This protein binds this small molecule.
Small molecule (SMILES): CC(=O)N[C@@H]1[C@@H](O)[C@H](O)[C@@H](CO)O[C@H]1O

Sequence of chain 1.C:
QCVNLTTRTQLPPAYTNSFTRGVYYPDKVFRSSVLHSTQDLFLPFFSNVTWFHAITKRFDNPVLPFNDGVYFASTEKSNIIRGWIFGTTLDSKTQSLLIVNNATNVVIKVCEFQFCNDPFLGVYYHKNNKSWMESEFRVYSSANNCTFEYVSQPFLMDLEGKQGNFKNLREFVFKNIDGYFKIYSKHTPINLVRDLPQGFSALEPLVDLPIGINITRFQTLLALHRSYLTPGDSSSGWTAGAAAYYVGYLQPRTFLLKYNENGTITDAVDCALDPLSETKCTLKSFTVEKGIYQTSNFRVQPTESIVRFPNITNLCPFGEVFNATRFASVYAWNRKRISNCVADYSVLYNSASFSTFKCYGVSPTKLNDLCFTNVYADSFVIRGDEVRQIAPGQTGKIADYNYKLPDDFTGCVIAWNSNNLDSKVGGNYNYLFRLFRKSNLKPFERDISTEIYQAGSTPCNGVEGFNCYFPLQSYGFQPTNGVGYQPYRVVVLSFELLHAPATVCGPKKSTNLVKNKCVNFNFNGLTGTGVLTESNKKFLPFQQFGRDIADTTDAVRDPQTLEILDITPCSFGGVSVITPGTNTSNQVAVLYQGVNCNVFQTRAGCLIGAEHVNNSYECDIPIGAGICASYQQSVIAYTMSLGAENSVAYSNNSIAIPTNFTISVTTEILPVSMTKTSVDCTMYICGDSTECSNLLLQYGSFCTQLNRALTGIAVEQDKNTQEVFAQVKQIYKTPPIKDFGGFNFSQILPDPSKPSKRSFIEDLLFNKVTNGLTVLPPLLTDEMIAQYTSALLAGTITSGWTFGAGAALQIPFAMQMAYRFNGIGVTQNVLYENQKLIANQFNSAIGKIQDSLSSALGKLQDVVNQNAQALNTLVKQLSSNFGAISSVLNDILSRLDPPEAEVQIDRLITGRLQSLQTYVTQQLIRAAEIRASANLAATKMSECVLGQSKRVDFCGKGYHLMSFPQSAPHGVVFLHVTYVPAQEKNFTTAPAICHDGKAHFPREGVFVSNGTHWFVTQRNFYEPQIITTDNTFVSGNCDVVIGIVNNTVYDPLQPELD

Sequence of chain 1.A:
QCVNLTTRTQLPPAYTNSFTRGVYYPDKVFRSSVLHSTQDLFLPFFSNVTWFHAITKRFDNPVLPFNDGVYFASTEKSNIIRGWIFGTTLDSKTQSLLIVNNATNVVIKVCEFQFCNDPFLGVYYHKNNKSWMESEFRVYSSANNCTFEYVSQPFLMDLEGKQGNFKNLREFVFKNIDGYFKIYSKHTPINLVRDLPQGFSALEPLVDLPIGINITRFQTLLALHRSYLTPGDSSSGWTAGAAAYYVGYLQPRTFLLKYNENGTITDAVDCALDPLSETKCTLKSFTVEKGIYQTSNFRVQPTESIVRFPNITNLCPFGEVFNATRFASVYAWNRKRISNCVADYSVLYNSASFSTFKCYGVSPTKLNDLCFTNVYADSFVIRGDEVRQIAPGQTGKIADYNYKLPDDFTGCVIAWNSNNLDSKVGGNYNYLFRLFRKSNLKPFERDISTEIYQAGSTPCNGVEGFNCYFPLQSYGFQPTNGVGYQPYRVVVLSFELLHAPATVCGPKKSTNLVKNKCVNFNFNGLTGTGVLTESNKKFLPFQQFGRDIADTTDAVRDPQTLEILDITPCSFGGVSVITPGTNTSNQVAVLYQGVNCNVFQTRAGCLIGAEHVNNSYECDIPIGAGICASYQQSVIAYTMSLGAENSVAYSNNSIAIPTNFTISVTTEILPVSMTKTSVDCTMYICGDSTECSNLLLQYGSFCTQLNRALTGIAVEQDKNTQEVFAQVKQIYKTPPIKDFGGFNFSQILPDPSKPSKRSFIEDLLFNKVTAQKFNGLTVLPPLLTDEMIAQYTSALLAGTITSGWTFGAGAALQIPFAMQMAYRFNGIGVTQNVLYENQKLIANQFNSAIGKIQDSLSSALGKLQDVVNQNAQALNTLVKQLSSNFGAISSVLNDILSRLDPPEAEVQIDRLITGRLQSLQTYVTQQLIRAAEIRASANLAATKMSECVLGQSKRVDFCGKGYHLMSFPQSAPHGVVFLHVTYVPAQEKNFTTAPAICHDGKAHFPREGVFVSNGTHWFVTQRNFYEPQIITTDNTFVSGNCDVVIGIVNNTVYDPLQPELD

Binding-site contacts:
Ligand atom O6 contacts residue ASP825 of chain 1.A at 4.4 Å.
Ligand atom O5 contacts residue ASP825 of chain 1.A at 3.4 Å (salt-bridge).
Ligand atom C4 contacts residue ASN738 of chain 1.C at 4.2 Å.
Ligand atom O5 contacts residue ASN738 of chain 1.C at 2.4 Å (h-bond).
Ligand atom C1 contacts residue ASN738 of chain 1.C at 1.4 Å.
Ligand atom C2 contacts residue ASN738 of chain 1.C at 2.4 Å.
Ligand atom C5 contacts residue ASN738 of chain 1.C at 3.7 Å.
Ligand atom C3 contacts residue ASN738 of chain 1.C at 3.8 Å.
Ligand atom N2 contacts residue ASN738 of chain 1.C at 2.9 Å (h-bond).
Ligand atom C7 contacts residue ASN738 of chain 1.C at 3.3 Å.
Ligand atom C8 contacts residue GLY1160 of chain 1.C at 3.8 Å.
Ligand atom O7 contacts residue ASN738 of chain 1.C at 3.4 Å (h-bond).
Ligand atom C1 contacts residue ASP825 of chain 1.A at 3.8 Å.
Ligand atom C8 contacts residue ASN738 of chain 1.C at 4.4 Å.